This small molecule binds to this protein.
Small molecule (SMILES): CC(=O)N[C@H]1[C@H](O[C@H]2[C@H](O)[C@@H](NC(C)=O)CO[C@@H]2CO)O[C@H](CO)[C@@H](O[C@H]2O[C@H](CO)[C@@H](O)[C@H](O)[C@@H]2O)[C@@H]1O

Binding-site contacts:
Ligand atom N2 contacts residue ASN1134 of chain 1.A at 2.9 Å (h-bond).
Ligand atom C8 contacts residue ASN1134 of chain 1.A at 3.6 Å.
Ligand atom C4 contacts residue ASN1134 of chain 1.A at 4.2 Å.
Ligand atom C3 contacts residue ASN1134 of chain 1.A at 3.8 Å.
Ligand atom C5 contacts residue ASN1134 of chain 1.A at 3.7 Å.
Ligand atom C2 contacts residue ASN1134 of chain 1.A at 2.5 Å.
Ligand atom O5 contacts residue ASN1134 of chain 1.A at 2.4 Å (h-bond).
Ligand atom O7 contacts residue ASN1134 of chain 1.A at 4.1 Å.
Ligand atom C7 contacts residue ASN1134 of chain 1.A at 3.3 Å.
Ligand atom C1 contacts residue ASN1134 of chain 1.A at 1.4 Å.

Sequence of chain 1.A:
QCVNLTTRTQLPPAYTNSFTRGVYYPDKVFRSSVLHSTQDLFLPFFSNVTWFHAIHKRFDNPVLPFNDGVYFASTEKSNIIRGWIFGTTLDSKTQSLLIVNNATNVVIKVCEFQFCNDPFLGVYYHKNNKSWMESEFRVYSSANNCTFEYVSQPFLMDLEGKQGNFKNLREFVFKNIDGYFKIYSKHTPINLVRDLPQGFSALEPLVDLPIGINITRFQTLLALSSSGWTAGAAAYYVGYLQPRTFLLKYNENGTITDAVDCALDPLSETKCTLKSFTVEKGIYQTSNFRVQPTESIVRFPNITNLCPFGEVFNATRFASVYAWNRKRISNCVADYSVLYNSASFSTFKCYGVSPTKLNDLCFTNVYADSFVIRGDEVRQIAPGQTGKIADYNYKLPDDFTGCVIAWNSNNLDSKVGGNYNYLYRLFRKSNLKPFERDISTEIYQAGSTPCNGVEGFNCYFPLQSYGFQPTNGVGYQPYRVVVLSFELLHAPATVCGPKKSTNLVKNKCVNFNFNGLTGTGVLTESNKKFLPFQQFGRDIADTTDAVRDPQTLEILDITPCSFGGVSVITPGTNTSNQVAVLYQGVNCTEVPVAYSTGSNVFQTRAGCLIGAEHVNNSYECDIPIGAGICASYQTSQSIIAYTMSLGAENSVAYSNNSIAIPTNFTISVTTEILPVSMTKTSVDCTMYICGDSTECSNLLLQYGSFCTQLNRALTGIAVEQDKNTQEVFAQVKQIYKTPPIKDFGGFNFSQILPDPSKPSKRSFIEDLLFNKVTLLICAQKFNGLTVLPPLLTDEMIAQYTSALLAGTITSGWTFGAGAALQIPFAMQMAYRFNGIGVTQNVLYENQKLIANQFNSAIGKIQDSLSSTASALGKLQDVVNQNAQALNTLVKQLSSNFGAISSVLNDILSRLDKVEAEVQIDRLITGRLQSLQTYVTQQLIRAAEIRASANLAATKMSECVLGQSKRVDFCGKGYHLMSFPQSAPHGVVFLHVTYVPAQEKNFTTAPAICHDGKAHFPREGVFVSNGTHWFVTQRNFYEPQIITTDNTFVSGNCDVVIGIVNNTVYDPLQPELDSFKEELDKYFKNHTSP